Sequence of chain 1.A:
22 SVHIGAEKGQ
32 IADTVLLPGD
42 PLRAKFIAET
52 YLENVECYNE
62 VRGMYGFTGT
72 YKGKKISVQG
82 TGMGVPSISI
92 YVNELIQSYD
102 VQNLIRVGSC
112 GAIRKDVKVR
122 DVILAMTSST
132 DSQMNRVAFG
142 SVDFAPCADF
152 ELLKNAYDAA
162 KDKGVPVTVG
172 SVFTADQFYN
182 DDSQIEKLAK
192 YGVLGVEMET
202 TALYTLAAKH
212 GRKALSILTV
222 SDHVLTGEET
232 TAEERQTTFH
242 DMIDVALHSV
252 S

Sequence of chain 1.B:
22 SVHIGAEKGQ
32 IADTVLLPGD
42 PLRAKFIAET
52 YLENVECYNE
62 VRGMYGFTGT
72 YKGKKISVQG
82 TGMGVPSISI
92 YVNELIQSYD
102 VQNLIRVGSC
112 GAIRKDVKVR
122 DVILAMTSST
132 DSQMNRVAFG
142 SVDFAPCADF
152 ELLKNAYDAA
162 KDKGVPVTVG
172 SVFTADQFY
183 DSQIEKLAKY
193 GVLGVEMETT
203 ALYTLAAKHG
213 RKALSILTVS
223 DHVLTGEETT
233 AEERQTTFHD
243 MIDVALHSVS

The small molecule below binds the protein below.
Small molecule (SMILES): Nc1ncnc2c1ncn2[C@@H]1O[C@H](CO)[C@@H](O)[C@H]1O

Binding-site contacts:
Ligand atom O5' contacts residue HIS24 of chain 1.B at 2.8 Å (h-bond).
Ligand atom N3 contacts residue GLU198 of chain 1.A at 3.8 Å.
Ligand atom O2' contacts residue ARG107 of chain 1.A at 3.3 Å (salt-bridge).
Ligand atom N7 contacts residue CYS111 of chain 1.A at 3.5 Å.
Ligand atom C6 contacts residue VAL197 of chain 1.A at 3.9 Å (hydrophobic).
Ligand atom N1 contacts residue VAL197 of chain 1.A at 3.7 Å.
Ligand atom N6 contacts residue VAL225 of chain 1.A at 3.4 Å.
Ligand atom O2' contacts residue MET199 of chain 1.A at 3.1 Å (h-bond).
Ligand atom N7 contacts residue GLY112 of chain 1.A at 3.3 Å (h-bond).
Ligand atom O2' contacts residue GLU200 of chain 1.A at 2.5 Å (salt-bridge).
Ligand atom N1 contacts residue PHE179 of chain 1.A at 3.9 Å.
Ligand atom N3 contacts residue PHE179 of chain 1.A at 3.7 Å.
Ligand atom N9 contacts residue SER110 of chain 1.A at 3.7 Å.
Ligand atom O3' contacts residue MET199 of chain 1.A at 3.8 Å.
Ligand atom N3 contacts residue MET199 of chain 1.A at 3.9 Å.
Ligand atom C6 contacts residue GLY112 of chain 1.A at 3.8 Å.
Ligand atom C5' contacts residue HIS24 of chain 1.B at 3.2 Å.
Ligand atom C8 contacts residue SER222 of chain 1.A at 3.7 Å.
Ligand atom N7 contacts residue SER222 of chain 1.A at 3.4 Å (h-bond).
Ligand atom C5' contacts residue ARG63 of chain 1.B at 3.4 Å.
Ligand atom C2' contacts residue MET199 of chain 1.A at 3.7 Å (hydrophobic).
Ligand atom O3' contacts residue MET84 of chain 1.A at 3.6 Å.
Ligand atom N3 contacts residue VAL197 of chain 1.A at 3.9 Å.
Ligand atom O2' contacts residue GLU198 of chain 1.A at 3.5 Å.
Ligand atom C3' contacts residue MET199 of chain 1.A at 3.8 Å (hydrophobic).
Ligand atom C5' contacts residue MET84 of chain 1.A at 3.5 Å (hydrophobic).
Ligand atom C2 contacts residue PHE179 of chain 1.A at 3.5 Å (hydrophobic).
Ligand atom O4' contacts residue ARG63 of chain 1.B at 3.9 Å.
Ligand atom C5 contacts residue VAL197 of chain 1.A at 3.7 Å (hydrophobic).
Ligand atom C8 contacts residue SER110 of chain 1.A at 3.1 Å.
Ligand atom C5 contacts residue GLY112 of chain 1.A at 3.5 Å.
Ligand atom O3' contacts residue GLU200 of chain 1.A at 2.7 Å (salt-bridge).
Ligand atom N6 contacts residue VAL197 of chain 1.A at 3.9 Å.
Ligand atom C1' contacts residue SER110 of chain 1.A at 3.4 Å.
Ligand atom C5' contacts residue PHE179 of chain 1.A at 3.9 Å (hydrophobic).
Ligand atom O5' contacts residue ARG63 of chain 1.B at 2.9 Å (salt-bridge).
Ligand atom C8 contacts residue CYS111 of chain 1.A at 3.7 Å (hydrophobic).
Ligand atom C4 contacts residue VAL197 of chain 1.A at 3.8 Å (hydrophobic).
Ligand atom N6 contacts residue GLY112 of chain 1.A at 3.6 Å.
Ligand atom C4' contacts residue ARG63 of chain 1.B at 3.4 Å.